This protein binds this small molecule.
Small molecule (SMILES): CC(=O)N[C@@H]1[C@@H](O)[C@H](O)[C@@H](CO)O[C@H]1O

Sequence of chain 1.C:
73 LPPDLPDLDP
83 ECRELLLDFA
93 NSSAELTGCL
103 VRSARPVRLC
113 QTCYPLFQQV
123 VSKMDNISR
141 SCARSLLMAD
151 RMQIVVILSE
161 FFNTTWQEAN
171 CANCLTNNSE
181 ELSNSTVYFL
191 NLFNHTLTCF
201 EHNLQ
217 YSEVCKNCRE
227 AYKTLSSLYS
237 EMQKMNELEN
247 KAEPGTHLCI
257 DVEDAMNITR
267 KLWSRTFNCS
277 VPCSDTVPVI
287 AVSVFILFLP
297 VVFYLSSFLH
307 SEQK

Binding-site contacts:
Ligand atom O5 contacts residue ASN93 of chain 1.C at 2.9 Å (h-bond).
Ligand atom C1 contacts residue ASN93 of chain 1.C at 2.9 Å.
Ligand atom C2 contacts residue ASN93 of chain 1.C at 4.0 Å.
Ligand atom O6 contacts residue ASN93 of chain 1.C at 4.4 Å.
Ligand atom C5 contacts residue ASN93 of chain 1.C at 4.4 Å.